Binding-site contacts:
Ligand atom O61 contacts residue ASN20 of chain 1.QE at 3.5 Å (h-bond).
Ligand atom O43 contacts residue ASN20 of chain 1.QE at 4.2 Å.
Ligand atom C24 contacts residue TRP23 of chain 1.QE at 3.4 Å (hydrophobic).
Ligand atom C13 contacts residue ASN20 of chain 1.QE at 4.0 Å.
Ligand atom O11 contacts residue ASN20 of chain 1.QE at 4.0 Å.
Ligand atom C11 contacts residue ASN20 of chain 1.QE at 3.5 Å.
Ligand atom O52 contacts residue ASN20 of chain 1.QE at 3.4 Å (h-bond).
Ligand atom O34 contacts residue LEU33 of chain 1.QE at 4.2 Å.
Ligand atom C42 contacts residue ASN20 of chain 1.QE at 3.6 Å.
Ligand atom O34 contacts residue TRP23 of chain 1.QE at 3.1 Å.
Ligand atom C61 contacts residue VAL16 of chain 1.QE at 4.3 Å (hydrophobic).
Ligand atom O51 contacts residue ASN20 of chain 1.QE at 2.8 Å (h-bond).
Ligand atom O61 contacts residue VAL16 of chain 1.QE at 4.4 Å.
Ligand atom O23 contacts residue ASN20 of chain 1.QE at 4.0 Å.
Ligand atom N24 contacts residue TRP23 of chain 1.QE at 3.9 Å.
Ligand atom C51 contacts residue ASN20 of chain 1.QE at 3.9 Å.
Ligand atom C21 contacts residue ASN20 of chain 1.QE at 4.4 Å.
Ligand atom C34 contacts residue TRP23 of chain 1.QE at 3.6 Å (hydrophobic).
Ligand atom C52 contacts residue ASN20 of chain 1.QE at 4.2 Å.
Ligand atom C14 contacts residue TRP23 of chain 1.QE at 3.9 Å (hydrophobic).
Ligand atom C61 contacts residue ASN20 of chain 1.QE at 3.9 Å.
Ligand atom O33 contacts residue TRP23 of chain 1.QE at 3.6 Å.

This protein binds this small molecule.
Small molecule (SMILES): NC[C@@H]1O[C@H](O[C@H]2[C@@H](O)[C@H](O[C@@H]3[C@@H](O)[C@H](N)C[C@H](N)[C@H]3O[C@H]3O[C@H](CO)[C@@H](O)[C@H](O)[C@H]3N)O[C@@H]2CO)[C@H](N)[C@@H](O)[C@@H]1O

Sequence of chain 1.QE:
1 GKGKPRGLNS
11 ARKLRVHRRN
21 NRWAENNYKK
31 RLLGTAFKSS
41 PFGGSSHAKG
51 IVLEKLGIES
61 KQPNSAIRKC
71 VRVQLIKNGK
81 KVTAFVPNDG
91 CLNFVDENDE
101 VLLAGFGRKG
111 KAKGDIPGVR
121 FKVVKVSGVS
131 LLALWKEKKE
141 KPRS